Sequence of chain 3.B:
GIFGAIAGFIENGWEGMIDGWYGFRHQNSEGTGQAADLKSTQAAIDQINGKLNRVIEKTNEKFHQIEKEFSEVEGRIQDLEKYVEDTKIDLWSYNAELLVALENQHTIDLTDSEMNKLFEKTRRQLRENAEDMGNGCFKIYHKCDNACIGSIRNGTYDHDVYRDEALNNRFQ

The small molecule below binds the protein below.
Small molecule (SMILES): CC(=O)N[C@H]1[C@H](O[C@H]2[C@H](O)[C@@H](NC(C)=O)CO[C@@H]2CO)O[C@H](CO)[C@@H](O[C@@H]2O[C@H](CO)[C@@H](O)[C@H](O)[C@@H]2O)[C@@H]1O

Binding-site contacts:
Ligand atom C1 contacts residue THR317 of chain 3.A at 3.6 Å.
Ligand atom C4 contacts residue ASN37 of chain 3.A at 4.3 Å.
Ligand atom O5 contacts residue THR317 of chain 3.A at 2.8 Å (h-bond).
Ligand atom C6 contacts residue THR317 of chain 3.A at 3.5 Å.
Ligand atom O6 contacts residue LEU52 of chain 3.B at 3.5 Å.
Ligand atom N2 contacts residue ASN37 of chain 3.A at 3.2 Å (h-bond).
Ligand atom C6 contacts residue LEU52 of chain 3.B at 3.9 Å (hydrophobic).
Ligand atom O6 contacts residue THR39 of chain 3.A at 4.4 Å.
Ligand atom C5 contacts residue THR317 of chain 3.A at 3.8 Å.
Ligand atom C5 contacts residue ASN37 of chain 3.A at 3.5 Å.
Ligand atom O5 contacts residue ASN37 of chain 3.A at 2.4 Å (h-bond).
Ligand atom C2 contacts residue ASN37 of chain 3.A at 2.8 Å.
Ligand atom C8 contacts residue THR39 of chain 3.A at 3.7 Å.
Ligand atom O5 contacts residue ALA38 of chain 3.A at 4.4 Å.
Ligand atom C7 contacts residue ASN37 of chain 3.A at 4.1 Å.
Ligand atom C6 contacts residue THR39 of chain 3.A at 4.1 Å.
Ligand atom O6 contacts residue THR317 of chain 3.A at 4.5 Å.
Ligand atom C1 contacts residue ASN37 of chain 3.A at 1.5 Å.
Ligand atom C3 contacts residue ASN37 of chain 3.A at 3.9 Å.

Sequence of chain 3.A:
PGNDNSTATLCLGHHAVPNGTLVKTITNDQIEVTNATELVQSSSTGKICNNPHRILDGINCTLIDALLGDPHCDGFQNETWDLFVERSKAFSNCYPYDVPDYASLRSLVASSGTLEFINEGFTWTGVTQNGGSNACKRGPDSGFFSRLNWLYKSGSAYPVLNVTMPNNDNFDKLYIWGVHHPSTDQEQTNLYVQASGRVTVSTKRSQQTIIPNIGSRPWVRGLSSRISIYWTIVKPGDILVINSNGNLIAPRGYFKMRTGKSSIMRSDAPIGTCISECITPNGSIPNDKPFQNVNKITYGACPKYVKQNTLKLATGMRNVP